Sequence of chain 1.R:
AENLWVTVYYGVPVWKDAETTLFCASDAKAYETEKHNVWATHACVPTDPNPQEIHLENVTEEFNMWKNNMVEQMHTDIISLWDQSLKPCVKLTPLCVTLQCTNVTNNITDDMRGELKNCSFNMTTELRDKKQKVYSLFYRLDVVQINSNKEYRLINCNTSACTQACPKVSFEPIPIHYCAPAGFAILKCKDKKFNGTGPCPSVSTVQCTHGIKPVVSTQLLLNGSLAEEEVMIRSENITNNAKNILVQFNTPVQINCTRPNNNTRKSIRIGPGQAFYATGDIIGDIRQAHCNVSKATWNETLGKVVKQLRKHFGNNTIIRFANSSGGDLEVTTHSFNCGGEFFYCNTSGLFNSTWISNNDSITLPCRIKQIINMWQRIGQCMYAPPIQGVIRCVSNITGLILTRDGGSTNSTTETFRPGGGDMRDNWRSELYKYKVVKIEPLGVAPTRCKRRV

The small molecule below binds the protein below.
Small molecule (SMILES): CC(=O)N[C@H]1[C@H](O[C@H]2[C@H](O)[C@@H](NC(C)=O)CO[C@@H]2CO)O[C@H](CO)[C@@H](O)[C@@H]1O

Binding-site contacts:
Ligand atom O6 contacts residue LYS117 of chain 1.R at 3.4 Å (salt-bridge).
Ligand atom N2 contacts residue ASN103 of chain 1.R at 3.5 Å (h-bond).
Ligand atom C2 contacts residue ASN103 of chain 1.R at 2.5 Å.
Ligand atom C6 contacts residue ASP110 of chain 1.R at 3.6 Å.
Ligand atom O6 contacts residue LYS159 of chain 1.R at 4.2 Å.
Ligand atom O3 contacts residue ASP110 of chain 1.R at 3.8 Å.
Ligand atom C3 contacts residue ASP110 of chain 1.R at 4.3 Å.
Ligand atom C4 contacts residue ASN103 of chain 1.R at 3.5 Å.
Ligand atom O6 contacts residue MET112 of chain 1.R at 3.8 Å.
Ligand atom O5 contacts residue ASN103 of chain 1.R at 1.4 Å (h-bond).
Ligand atom O7 contacts residue ASP110 of chain 1.R at 4.1 Å.
Ligand atom C3 contacts residue ASN103 of chain 1.R at 3.5 Å.
Ligand atom C1 contacts residue ASN103 of chain 1.R at 1.4 Å.
Ligand atom C5 contacts residue LYS159 of chain 1.R at 4.4 Å.
Ligand atom C6 contacts residue LYS159 of chain 1.R at 4.0 Å.
Ligand atom C4 contacts residue ASP110 of chain 1.R at 3.1 Å.
Ligand atom O6 contacts residue ASN103 of chain 1.R at 3.0 Å (h-bond).
Ligand atom C7 contacts residue ASN103 of chain 1.R at 4.4 Å.
Ligand atom C5 contacts residue ASP110 of chain 1.R at 4.0 Å.
Ligand atom O6 contacts residue ARG140 of chain 1.R at 3.8 Å.
Ligand atom O6 contacts residue ARG113 of chain 1.R at 4.2 Å.
Ligand atom C6 contacts residue MET112 of chain 1.R at 3.5 Å (hydrophobic).
Ligand atom C6 contacts residue ARG113 of chain 1.R at 4.1 Å.
Ligand atom C5 contacts residue ASN103 of chain 1.R at 2.8 Å.
Ligand atom O4 contacts residue ASP110 of chain 1.R at 2.6 Å (salt-bridge).
Ligand atom C6 contacts residue ASN103 of chain 1.R at 3.6 Å.